Sequence of chain 1.A:
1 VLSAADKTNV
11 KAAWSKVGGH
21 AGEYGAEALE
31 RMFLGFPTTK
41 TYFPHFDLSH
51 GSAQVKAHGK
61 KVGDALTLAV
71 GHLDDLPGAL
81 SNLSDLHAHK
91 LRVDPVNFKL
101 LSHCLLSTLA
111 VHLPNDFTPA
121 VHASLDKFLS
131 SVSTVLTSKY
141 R

Sequence of chain 2.A:
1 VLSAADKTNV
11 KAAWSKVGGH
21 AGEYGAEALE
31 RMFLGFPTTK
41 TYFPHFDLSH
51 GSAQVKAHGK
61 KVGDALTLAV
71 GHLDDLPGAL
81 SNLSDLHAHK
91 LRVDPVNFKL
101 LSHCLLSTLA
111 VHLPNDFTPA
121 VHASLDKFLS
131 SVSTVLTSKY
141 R

Sequence of chain 1.B:
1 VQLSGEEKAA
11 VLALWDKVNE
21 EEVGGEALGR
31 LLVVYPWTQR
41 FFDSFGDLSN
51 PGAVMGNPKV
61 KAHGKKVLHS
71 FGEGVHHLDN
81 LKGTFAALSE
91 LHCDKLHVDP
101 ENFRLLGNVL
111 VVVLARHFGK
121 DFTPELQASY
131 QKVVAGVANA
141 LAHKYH

This protein binds this small molecule.
Small molecule (SMILES): CC(C)(Oc1ccc(NC(=O)Nc2cc(Cl)cc(Cl)c2)cc1)C(=O)O

Binding-site contacts:
Ligand atom C10 contacts residue TYR35 of chain 1.B at 3.9 Å (hydrophobic).
Ligand atom C15 contacts residue THR137 of chain 2.A at 3.6 Å.
Ligand atom N2 contacts residue TYR35 of chain 1.B at 3.8 Å.
Ligand atom C3 contacts residue LYS99 of chain 1.A at 4.0 Å.
Ligand atom C16 contacts residue PRO95 of chain 2.A at 3.7 Å (hydrophobic).
Ligand atom C15 contacts residue PRO95 of chain 2.A at 3.9 Å (hydrophobic).
Ligand atom C6 contacts residue LYS99 of chain 1.A at 4.0 Å.
Ligand atom O2 contacts residue TRP37 of chain 1.B at 4.0 Å.
Ligand atom C7 contacts residue LEU105 of chain 1.B at 3.6 Å (hydrophobic).
Ligand atom CL1 contacts residue LEU100 of chain 1.A at 3.6 Å.
Ligand atom C10 contacts residue LEU105 of chain 1.B at 4.2 Å (hydrophobic).
Ligand atom CL1 contacts residue ASN108 of chain 1.B at 2.8 Å.
Ligand atom C13 contacts residue SER130 of chain 1.A at 3.7 Å.
Ligand atom C12 contacts residue SER130 of chain 1.A at 3.9 Å.
Ligand atom C5 contacts residue ASN108 of chain 1.B at 3.2 Å.
Ligand atom CL1 contacts residue PHE36 of chain 1.A at 3.8 Å.
Ligand atom C6 contacts residue ASN108 of chain 1.B at 3.4 Å.
Ligand atom C9 contacts residue TRP37 of chain 1.B at 3.3 Å (hydrophobic).
Ligand atom CL1 contacts residue HIS103 of chain 1.A at 3.7 Å.
Ligand atom C8 contacts residue TRP37 of chain 1.B at 3.9 Å (hydrophobic).
Ligand atom C4 contacts residue LYS99 of chain 1.A at 4.3 Å.
Ligand atom CL2 contacts residue GLU101 of chain 1.B at 4.2 Å.
Ligand atom C5 contacts residue LEU100 of chain 1.A at 3.9 Å (hydrophobic).
Ligand atom C11 contacts residue TYR35 of chain 1.B at 3.6 Å (hydrophobic).
Ligand atom N2 contacts residue LEU105 of chain 1.B at 3.6 Å.
Ligand atom C1 contacts residue LEU105 of chain 1.B at 4.2 Å (hydrophobic).
Ligand atom C12 contacts residue TYR35 of chain 1.B at 4.0 Å (hydrophobic).
Ligand atom C4 contacts residue LEU100 of chain 1.A at 3.6 Å (hydrophobic).
Ligand atom CL2 contacts residue LYS99 of chain 1.A at 4.2 Å.
Ligand atom C10 contacts residue TRP37 of chain 1.B at 4.0 Å (hydrophobic).
Ligand atom C4 contacts residue ASN108 of chain 1.B at 4.1 Å.
Ligand atom C2 contacts residue GLU101 of chain 1.B at 4.1 Å.
Ligand atom N1 contacts residue LEU105 of chain 1.B at 3.7 Å.
Ligand atom C12 contacts residue ASP126 of chain 1.A at 3.9 Å.
Ligand atom C5 contacts residue LYS99 of chain 1.A at 4.2 Å.
Ligand atom C13 contacts residue ASP126 of chain 1.A at 4.0 Å.
Ligand atom O1 contacts residue LYS99 of chain 1.A at 3.7 Å.
Ligand atom C1 contacts residue LYS99 of chain 1.A at 3.9 Å.
Ligand atom C2 contacts residue LYS99 of chain 1.A at 3.6 Å.
Ligand atom O1 contacts residue LEU105 of chain 1.B at 3.9 Å.